A small-molecule ligand and the protein it binds are described below.
Small molecule (SMILES): Nc1ncnc2c1N1CN2[C@H]2C[C@]3(OP3(O)(O)OC[C@H]3OCC[C@@H]3O[P](=O)(O)OC[C@H]3O[C@@H]1C[C@@H]3O)[C@@H](CO[P](=O)(O)O[C@H]1CCO[C@@H]1COP(=O)=O)O2

Sequence of chain 47.A:
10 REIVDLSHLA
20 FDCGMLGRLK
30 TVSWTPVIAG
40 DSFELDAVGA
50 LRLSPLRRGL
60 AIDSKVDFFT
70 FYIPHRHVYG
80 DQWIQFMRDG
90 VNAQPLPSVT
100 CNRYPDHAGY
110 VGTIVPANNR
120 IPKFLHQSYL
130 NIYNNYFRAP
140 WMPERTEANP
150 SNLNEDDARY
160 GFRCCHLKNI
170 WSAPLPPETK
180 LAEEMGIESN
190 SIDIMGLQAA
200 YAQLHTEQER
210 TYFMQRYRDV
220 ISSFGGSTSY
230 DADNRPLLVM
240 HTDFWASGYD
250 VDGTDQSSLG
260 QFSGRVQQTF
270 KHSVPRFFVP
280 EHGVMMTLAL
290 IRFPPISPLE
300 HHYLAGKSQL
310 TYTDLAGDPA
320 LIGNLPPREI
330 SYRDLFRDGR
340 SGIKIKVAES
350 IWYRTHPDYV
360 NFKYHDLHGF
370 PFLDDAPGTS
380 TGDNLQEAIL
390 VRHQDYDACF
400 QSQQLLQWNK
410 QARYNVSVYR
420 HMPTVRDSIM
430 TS

Binding-site contacts:
Ligand atom OP2 contacts residue ASP426 of chain 47.A at 2.8 Å (salt-bridge).
Ligand atom C2 contacts residue ARG425 of chain 47.A at 3.1 Å.
Ligand atom C2 contacts residue GLU208 of chain 46.A at 1.6 Å.
Ligand atom OP1 contacts residue ARG28 of chain 46.C at 3.2 Å (salt-bridge).
Ligand atom C1' contacts residue ALA27 of chain 46.C at 3.8 Å (hydrophobic).
Ligand atom O3' contacts residue THR423 of chain 47.A at 3.8 Å.
Ligand atom O4' contacts residue PHE212 of chain 46.A at 3.4 Å.
Ligand atom C5 contacts residue GLU208 of chain 46.A at 3.4 Å.
Ligand atom O4' contacts residue ARG425 of chain 47.A at 3.7 Å.
Ligand atom N1 contacts residue GLU208 of chain 46.A at 1.5 Å (salt-bridge).
Ligand atom OP2 contacts residue THR423 of chain 47.A at 2.9 Å.
Ligand atom C2' contacts residue DC1 of chain 46.E at 2.2 Å.
Ligand atom C4 contacts residue GLU208 of chain 46.A at 3.4 Å.
Ligand atom O3' contacts residue DC1 of chain 46.E at 3.3 Å.
Ligand atom C1' contacts residue PHE212 of chain 46.A at 3.5 Å (hydrophobic).
Ligand atom N6 contacts residue GLU208 of chain 46.A at 3.4 Å (salt-bridge).
Ligand atom O5' contacts residue ARG28 of chain 46.C at 3.4 Å.
Ligand atom C5' contacts residue DC1 of chain 46.H at 2.3 Å.
Ligand atom C2 contacts residue PHE212 of chain 46.A at 3.8 Å (hydrophobic).
Ligand atom O3' contacts residue ARG425 of chain 47.A at 3.8 Å.
Ligand atom N3 contacts residue GLU208 of chain 46.A at 2.7 Å (salt-bridge).
Ligand atom C4' contacts residue DC1 of chain 46.H at 2.8 Å.
Ligand atom P contacts residue DC1 of chain 46.H at 2.5 Å.
Ligand atom C5' contacts residue ARG28 of chain 46.C at 3.1 Å.
Ligand atom OP2 contacts residue ARG425 of chain 47.A at 3.8 Å.
Ligand atom OP1 contacts residue GLY34 of chain 46.C at 3.8 Å.
Ligand atom O5' contacts residue ARG425 of chain 47.A at 2.8 Å.
Ligand atom C6 contacts residue GLU208 of chain 46.A at 2.6 Å.
Ligand atom C1' contacts residue DC1 of chain 46.E at 3.6 Å.
Ligand atom O5' contacts residue DC1 of chain 46.H at 2.6 Å.
Ligand atom P contacts residue ARG425 of chain 47.A at 3.5 Å.
Ligand atom O3' contacts residue ARG28 of chain 46.C at 3.5 Å (salt-bridge).
Ligand atom C3' contacts residue DC1 of chain 46.E at 2.9 Å.
Ligand atom C5' contacts residue TYR31 of chain 46.C at 2.9 Å (hydrophobic).
Ligand atom N3 contacts residue PHE212 of chain 46.A at 2.9 Å.
Ligand atom OP2 contacts residue DC1 of chain 46.H at 2.0 Å.
Ligand atom O5' contacts residue TYR31 of chain 46.C at 3.4 Å (h-bond).
Ligand atom N3 contacts residue ARG425 of chain 47.A at 3.1 Å (salt-bridge).
Ligand atom N1 contacts residue ARG425 of chain 47.A at 3.6 Å (salt-bridge).
Ligand atom C4 contacts residue ARG425 of chain 47.A at 3.6 Å.

Sequence of chain 46.A:
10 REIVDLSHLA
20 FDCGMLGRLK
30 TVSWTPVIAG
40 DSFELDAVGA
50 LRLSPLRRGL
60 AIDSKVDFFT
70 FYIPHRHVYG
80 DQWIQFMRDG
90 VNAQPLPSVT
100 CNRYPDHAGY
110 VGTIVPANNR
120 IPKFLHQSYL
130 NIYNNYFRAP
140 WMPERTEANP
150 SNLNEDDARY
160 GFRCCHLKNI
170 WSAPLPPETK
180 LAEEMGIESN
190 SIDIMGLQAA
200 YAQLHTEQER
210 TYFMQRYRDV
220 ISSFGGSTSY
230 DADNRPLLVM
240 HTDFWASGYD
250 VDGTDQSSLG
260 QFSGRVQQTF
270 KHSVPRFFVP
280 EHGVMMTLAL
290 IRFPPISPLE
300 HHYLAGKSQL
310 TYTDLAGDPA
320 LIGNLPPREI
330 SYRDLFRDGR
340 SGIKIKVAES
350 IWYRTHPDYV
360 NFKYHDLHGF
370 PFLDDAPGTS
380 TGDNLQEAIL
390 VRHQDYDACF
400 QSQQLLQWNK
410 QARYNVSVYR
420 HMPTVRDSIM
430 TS

Sequence of chain 46.C:
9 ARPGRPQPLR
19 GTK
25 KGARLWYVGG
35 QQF